Binding-site contacts:
Ligand atom C contacts residue ASN31 of chain 1.A at 3.6 Å.
Ligand atom OD1 contacts residue ALA100 of chain 1.B at 2.6 Å (h-bond).
Ligand atom CB contacts residue ALA100 of chain 1.B at 3.4 Å (hydrophobic).
Ligand atom CG contacts residue ALA100 of chain 1.B at 3.4 Å (hydrophobic).
Ligand atom CG contacts residue PHE93 of chain 1.A at 3.5 Å (hydrophobic).
Ligand atom NE1 contacts residue ASP106 of chain 1.B at 3.1 Å (salt-bridge).
Ligand atom N contacts residue HIS90 of chain 1.A at 3.4 Å (h-bond).
Ligand atom CD contacts residue PHE93 of chain 1.A at 3.6 Å (hydrophobic).
Ligand atom CD contacts residue TYR33 of chain 1.B at 3.6 Å (hydrophobic).
Ligand atom CD1 contacts residue ASP106 of chain 1.B at 3.2 Å.
Ligand atom CA contacts residue HIS35 of chain 1.B at 3.5 Å.
Ligand atom CG contacts residue TYR33 of chain 1.B at 3.5 Å (hydrophobic).
Ligand atom O contacts residue TYR101 of chain 1.B at 3.0 Å.
Ligand atom C contacts residue HIS90 of chain 1.A at 3.5 Å.
Ligand atom O contacts residue TYR33 of chain 1.B at 3.5 Å.
Ligand atom NZ contacts residue GLU30 of chain 1.B at 2.6 Å (salt-bridge).
Ligand atom CE3 contacts residue HIS35 of chain 1.B at 3.4 Å.
Ligand atom N contacts residue GLY99 of chain 1.B at 3.4 Å (h-bond).
Ligand atom O contacts residue TYR101 of chain 1.B at 2.9 Å.
Ligand atom CB contacts residue HIS90 of chain 1.A at 2.9 Å.
Ligand atom CE contacts residue ASP52 of chain 1.B at 3.2 Å.
Ligand atom OD1 contacts residue ASP106 of chain 1.B at 3.1 Å (salt-bridge).
Ligand atom O contacts residue TYR33 of chain 1.B at 3.4 Å.
Ligand atom OD1 contacts residue ILE103 of chain 1.B at 3.3 Å.
Ligand atom CZ3 contacts residue HIS35 of chain 1.B at 3.5 Å.
Ligand atom O contacts residue ASN31 of chain 1.A at 3.5 Å (h-bond).
Ligand atom OE1 contacts residue PHE93 of chain 1.A at 2.9 Å.
Ligand atom N contacts residue HIS90 of chain 1.A at 3.6 Å (h-bond).
Ligand atom CB contacts residue HIS90 of chain 1.A at 3.4 Å.
Ligand atom CA contacts residue ASN31 of chain 1.A at 3.3 Å.
Ligand atom CG contacts residue ASP31 of chain 1.B at 3.5 Å.
Ligand atom NE1 contacts residue ARG98 of chain 1.B at 3.3 Å (salt-bridge).
Ligand atom CD2 contacts residue HIS35 of chain 1.B at 3.5 Å.
Ligand atom NZ contacts residue GLU54 of chain 1.B at 3.2 Å.
Ligand atom NZ contacts residue ASP52 of chain 1.B at 3.0 Å (salt-bridge).
Ligand atom O contacts residue HIS90 of chain 1.A at 3.4 Å (h-bond).
Ligand atom O contacts residue ASN31 of chain 1.A at 2.6 Å (h-bond).
Ligand atom O contacts residue TYR101 of chain 1.B at 3.1 Å.
Ligand atom ND2 contacts residue ILE103 of chain 1.B at 3.6 Å.
Ligand atom O contacts residue HIS35 of chain 1.B at 2.9 Å (h-bond).

This small molecule binds to this protein.
Small molecule (SMILES): NCCCC[C@H](NC(=O)[C@H](CO)NC(=O)[C@@H]1CCCN1C(=O)[C@H](CCCCN)NC(=O)[C@H](CC(N)=O)NC(=O)[C@H](CC1=c2ccccc2=NC1)NC(=O)[C@H](CCC(N)=O)NC(=O)CNC(=O)[C@@H](N)Cc1cnc[nH]1)C(=O)O

Sequence of chain 1.B:
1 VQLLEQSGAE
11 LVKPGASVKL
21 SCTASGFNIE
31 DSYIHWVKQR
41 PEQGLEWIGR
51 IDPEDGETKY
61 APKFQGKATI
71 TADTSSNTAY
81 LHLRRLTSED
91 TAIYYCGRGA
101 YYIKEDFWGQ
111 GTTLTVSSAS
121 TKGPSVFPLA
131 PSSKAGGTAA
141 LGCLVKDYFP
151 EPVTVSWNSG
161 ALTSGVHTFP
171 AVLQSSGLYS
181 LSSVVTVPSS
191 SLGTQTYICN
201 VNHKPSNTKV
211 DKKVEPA

Sequence of chain 1.A:
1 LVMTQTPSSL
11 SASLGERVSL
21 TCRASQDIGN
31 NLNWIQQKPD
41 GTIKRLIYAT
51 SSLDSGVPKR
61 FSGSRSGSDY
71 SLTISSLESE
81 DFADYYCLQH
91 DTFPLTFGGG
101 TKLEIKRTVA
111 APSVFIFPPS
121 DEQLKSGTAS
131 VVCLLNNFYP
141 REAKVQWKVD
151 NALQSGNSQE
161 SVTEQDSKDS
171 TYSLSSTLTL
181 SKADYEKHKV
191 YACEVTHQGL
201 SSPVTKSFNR